Sequence of chain 1.A:
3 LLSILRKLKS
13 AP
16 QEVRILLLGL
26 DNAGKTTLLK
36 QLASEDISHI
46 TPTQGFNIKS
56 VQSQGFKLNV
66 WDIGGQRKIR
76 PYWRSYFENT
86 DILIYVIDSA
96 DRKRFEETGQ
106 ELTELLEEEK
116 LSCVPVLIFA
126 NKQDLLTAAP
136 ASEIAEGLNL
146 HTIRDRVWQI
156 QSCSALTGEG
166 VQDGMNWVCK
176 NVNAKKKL

Binding-site contacts:
Ligand atom C6 contacts residue LYS127 of chain 1.A at 3.5 Å.
Ligand atom O2B contacts residue LYS30 of chain 1.A at 3.6 Å.
Ligand atom O1B contacts residue GLY29 of chain 1.A at 3.0 Å (h-bond).
Ligand atom C2 contacts residue ASP129 of chain 1.A at 3.4 Å.
Ligand atom O3G contacts residue MG1 of chain 1.F at 2.0 Å.
Ligand atom N1 contacts residue LYS127 of chain 1.A at 3.6 Å.
Ligand atom N2 contacts residue LEU130 of chain 1.A at 3.5 Å.
Ligand atom O6 contacts residue LEU161 of chain 1.A at 3.2 Å (h-bond).
Ligand atom O6 contacts residue SER159 of chain 1.A at 3.2 Å (h-bond).
Ligand atom O2G contacts residue GLY70 of chain 1.A at 2.9 Å (h-bond).
Ligand atom O2A contacts residue THR31 of chain 1.A at 3.4 Å (h-bond).
Ligand atom C6 contacts residue LEU161 of chain 1.A at 3.5 Å (hydrophobic).
Ligand atom O6 contacts residue ASN126 of chain 1.A at 3.2 Å (h-bond).
Ligand atom O2B contacts residue MG1 of chain 1.F at 2.1 Å.
Ligand atom O1B contacts residue LYS30 of chain 1.A at 2.8 Å (salt-bridge).
Ligand atom O2G contacts residue LYS30 of chain 1.A at 2.7 Å (salt-bridge).
Ligand atom PG contacts residue MG1 of chain 1.F at 3.1 Å.
Ligand atom O5' contacts residue THR32 of chain 1.A at 3.6 Å (h-bond).
Ligand atom O3G contacts residue THR48 of chain 1.A at 2.8 Å (h-bond).
Ligand atom N3B contacts residue ASN27 of chain 1.A at 3.1 Å (h-bond).
Ligand atom O2A contacts residue THR32 of chain 1.A at 2.6 Å (h-bond).
Ligand atom O1B contacts residue ALA28 of chain 1.A at 3.3 Å (h-bond).
Ligand atom O4' contacts residue LYS127 of chain 1.A at 3.2 Å (salt-bridge).
Ligand atom PB contacts residue MG1 of chain 1.F at 3.3 Å.
Ligand atom O6 contacts residue LYS127 of chain 1.A at 3.3 Å.
Ligand atom O6 contacts residue ASP129 of chain 1.A at 3.1 Å (salt-bridge).
Ligand atom O6 contacts residue ALA160 of chain 1.A at 3.0 Å (h-bond).
Ligand atom O1G contacts residue ASP26 of chain 1.A at 3.5 Å.
Ligand atom O3A contacts residue GLY29 of chain 1.A at 3.1 Å (h-bond).
Ligand atom PB contacts residue LYS30 of chain 1.A at 3.5 Å.
Ligand atom N1 contacts residue ASP129 of chain 1.A at 2.5 Å (salt-bridge).
Ligand atom N2 contacts residue ASP129 of chain 1.A at 2.6 Å (salt-bridge).
Ligand atom C6 contacts residue ASP129 of chain 1.A at 3.3 Å.
Ligand atom C5 contacts residue LYS127 of chain 1.A at 3.6 Å.
Ligand atom O2A contacts residue GLY29 of chain 1.A at 3.5 Å.
Ligand atom C5' contacts residue ASN27 of chain 1.A at 3.1 Å.
Ligand atom C4' contacts residue ASN27 of chain 1.A at 3.2 Å.
Ligand atom N7 contacts residue ASN126 of chain 1.A at 3.2 Å (h-bond).
Ligand atom O2B contacts residue THR31 of chain 1.A at 3.0 Å (h-bond).
Ligand atom N3B contacts residue MG1 of chain 1.F at 3.4 Å.

A protein and the small-molecule ligand that binds it are described below.
Small molecule (SMILES): Nc1nc2c(ncn2[C@@H]2O[C@H](CO[P](=O)(O)O[P](=O)(O)NP(=O)(O)O)[C@@H](O)[C@H]2O)c(=O)[nH]1